The small molecule below binds the protein below.
Small molecule (SMILES): CN(C[C@@H]1CCOC1)c1ncncc1Cl

Sequence of chain 1.A:
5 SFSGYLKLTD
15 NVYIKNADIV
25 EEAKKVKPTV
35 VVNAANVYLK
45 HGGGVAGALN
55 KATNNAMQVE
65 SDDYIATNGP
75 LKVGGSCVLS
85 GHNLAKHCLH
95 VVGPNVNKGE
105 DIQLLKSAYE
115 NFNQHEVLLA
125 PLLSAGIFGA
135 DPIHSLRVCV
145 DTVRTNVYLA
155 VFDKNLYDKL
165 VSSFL

Binding-site contacts:
Ligand atom C2 contacts residue GLU120 of chain 1.A at 4.3 Å.
Ligand atom C5 contacts residue GLU120 of chain 1.A at 3.9 Å.
Ligand atom C5 contacts residue ASN117 of chain 1.A at 3.4 Å.
Ligand atom C8 contacts residue ARG148 of chain 1.A at 4.0 Å.
Ligand atom N1 contacts residue THR149 of chain 1.A at 3.4 Å.
Ligand atom C7 contacts residue THR149 of chain 1.A at 3.8 Å.
Ligand atom N1 contacts residue ASN117 of chain 1.A at 3.8 Å.
Ligand atom C7 contacts residue ARG148 of chain 1.A at 3.6 Å.
Ligand atom C5 contacts residue THR149 of chain 1.A at 4.3 Å.
Ligand atom C7 contacts residue ASN117 of chain 1.A at 4.0 Å.
Ligand atom O contacts residue ASN117 of chain 1.A at 4.2 Å.
Ligand atom C4 contacts residue GLN118 of chain 1.A at 4.4 Å.
Ligand atom C4 contacts residue GLU120 of chain 1.A at 4.2 Å.
Ligand atom O contacts residue HIS119 of chain 1.A at 4.1 Å.
Ligand atom O contacts residue GLN118 of chain 1.A at 3.2 Å (h-bond).
Ligand atom C1 contacts residue GLU120 of chain 1.A at 4.0 Å.
Ligand atom O contacts residue GLU120 of chain 1.A at 4.5 Å.
Ligand atom N2 contacts residue ARG148 of chain 1.A at 2.9 Å (salt-bridge).
Ligand atom C3 contacts residue GLU120 of chain 1.A at 3.8 Å.
Ligand atom C5 contacts residue GLN118 of chain 1.A at 3.7 Å.
Ligand atom C2 contacts residue ASN117 of chain 1.A at 4.2 Å.
Ligand atom C5 contacts residue HIS119 of chain 1.A at 3.9 Å.
Ligand atom C1 contacts residue THR149 of chain 1.A at 4.0 Å.
Ligand atom C6 contacts residue THR149 of chain 1.A at 4.4 Å.